Binding-site contacts:
Ligand atom C7 contacts residue ASN31 of chain 1.F at 3.2 Å.
Ligand atom C5 contacts residue THR311 of chain 1.F at 4.2 Å.
Ligand atom O5 contacts residue THR311 of chain 1.F at 3.0 Å (h-bond).
Ligand atom C6 contacts residue THR311 of chain 1.F at 4.0 Å.
Ligand atom C8 contacts residue ASN31 of chain 1.F at 4.4 Å.
Ligand atom C8 contacts residue THR33 of chain 1.F at 3.7 Å.
Ligand atom O6 contacts residue THR311 of chain 1.F at 4.0 Å.
Ligand atom C2 contacts residue ASN31 of chain 1.F at 2.4 Å.
Ligand atom C4 contacts residue ASN31 of chain 1.F at 4.2 Å.
Ligand atom O5 contacts residue ASN31 of chain 1.F at 2.4 Å (h-bond).
Ligand atom C6 contacts residue LEU374 of chain 1.F at 3.9 Å (hydrophobic).
Ligand atom N2 contacts residue ASN31 of chain 1.F at 2.8 Å (h-bond).
Ligand atom C6 contacts residue THR33 of chain 1.F at 4.2 Å.
Ligand atom C1 contacts residue THR311 of chain 1.F at 3.7 Å.
Ligand atom C1 contacts residue ASN31 of chain 1.F at 1.4 Å.
Ligand atom C5 contacts residue ASN31 of chain 1.F at 3.7 Å.
Ligand atom O7 contacts residue ASN31 of chain 1.F at 3.3 Å (h-bond).
Ligand atom C3 contacts residue ASN31 of chain 1.F at 3.7 Å.
Ligand atom O6 contacts residue LEU374 of chain 1.F at 3.1 Å.

Sequence of chain 1.F:
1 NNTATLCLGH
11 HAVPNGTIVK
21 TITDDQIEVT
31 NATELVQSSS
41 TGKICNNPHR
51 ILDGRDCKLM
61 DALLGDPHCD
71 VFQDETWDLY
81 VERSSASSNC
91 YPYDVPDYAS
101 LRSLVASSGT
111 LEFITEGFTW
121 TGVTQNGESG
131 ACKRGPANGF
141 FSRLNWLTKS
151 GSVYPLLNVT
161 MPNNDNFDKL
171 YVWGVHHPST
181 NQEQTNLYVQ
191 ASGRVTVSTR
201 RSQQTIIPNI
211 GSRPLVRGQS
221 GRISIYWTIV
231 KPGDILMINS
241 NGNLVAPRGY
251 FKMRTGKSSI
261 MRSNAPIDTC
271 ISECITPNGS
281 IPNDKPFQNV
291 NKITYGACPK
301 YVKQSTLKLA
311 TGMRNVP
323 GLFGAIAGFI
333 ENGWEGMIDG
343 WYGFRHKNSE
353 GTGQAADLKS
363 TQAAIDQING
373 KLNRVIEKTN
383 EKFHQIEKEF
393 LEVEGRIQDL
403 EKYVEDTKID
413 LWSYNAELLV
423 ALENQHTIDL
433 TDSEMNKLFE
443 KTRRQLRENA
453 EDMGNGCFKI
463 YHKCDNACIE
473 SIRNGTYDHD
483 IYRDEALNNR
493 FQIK

The protein below binds the small molecule below.
Small molecule (SMILES): CC(=O)N[C@H]1[C@H](O[C@H]2[C@H](O)[C@@H](NC(C)=O)CO[C@@H]2CO)O[C@H](CO)[C@@H](O[C@@H]2O[C@H](CO)[C@@H](O)[C@H](O)[C@@H]2O)[C@@H]1O